A small-molecule ligand and the protein it binds are described below.
Small molecule (SMILES): CC(=O)N[C@@H]1[C@@H](O)[C@H](O)[C@@H](CO)O[C@H]1O

Binding-site contacts:
Ligand atom C6 contacts residue VAL191 of chain 1.D at 4.3 Å (hydrophobic).
Ligand atom C2 contacts residue ARG208 of chain 1.D at 4.2 Å.
Ligand atom C4 contacts residue ASN213 of chain 1.D at 4.3 Å.
Ligand atom C1 contacts residue ASN213 of chain 1.D at 1.4 Å.
Ligand atom O5 contacts residue ASN213 of chain 1.D at 2.5 Å (h-bond).
Ligand atom C5 contacts residue ARG208 of chain 1.D at 3.5 Å.
Ligand atom C1 contacts residue ARG208 of chain 1.D at 3.3 Å.
Ligand atom C7 contacts residue ASN213 of chain 1.D at 3.3 Å.
Ligand atom C4 contacts residue ARG208 of chain 1.D at 4.3 Å.
Ligand atom O6 contacts residue ARG208 of chain 1.D at 3.0 Å (salt-bridge).
Ligand atom O5 contacts residue ARG208 of chain 1.D at 2.4 Å (salt-bridge).
Ligand atom O6 contacts residue PRO192 of chain 1.D at 4.5 Å.
Ligand atom C6 contacts residue ARG208 of chain 1.D at 3.4 Å.
Ligand atom C8 contacts residue ASN213 of chain 1.D at 4.3 Å.
Ligand atom C3 contacts residue ASN213 of chain 1.D at 3.8 Å.
Ligand atom C6 contacts residue PRO192 of chain 1.D at 4.3 Å (hydrophobic).
Ligand atom N2 contacts residue ASN213 of chain 1.D at 2.7 Å (h-bond).
Ligand atom O7 contacts residue ASN213 of chain 1.D at 3.5 Å (h-bond).
Ligand atom C2 contacts residue ASN213 of chain 1.D at 2.4 Å.
Ligand atom C5 contacts residue ASN213 of chain 1.D at 3.8 Å.
Ligand atom C8 contacts residue THR214 of chain 1.D at 4.3 Å.

Sequence of chain 1.D:
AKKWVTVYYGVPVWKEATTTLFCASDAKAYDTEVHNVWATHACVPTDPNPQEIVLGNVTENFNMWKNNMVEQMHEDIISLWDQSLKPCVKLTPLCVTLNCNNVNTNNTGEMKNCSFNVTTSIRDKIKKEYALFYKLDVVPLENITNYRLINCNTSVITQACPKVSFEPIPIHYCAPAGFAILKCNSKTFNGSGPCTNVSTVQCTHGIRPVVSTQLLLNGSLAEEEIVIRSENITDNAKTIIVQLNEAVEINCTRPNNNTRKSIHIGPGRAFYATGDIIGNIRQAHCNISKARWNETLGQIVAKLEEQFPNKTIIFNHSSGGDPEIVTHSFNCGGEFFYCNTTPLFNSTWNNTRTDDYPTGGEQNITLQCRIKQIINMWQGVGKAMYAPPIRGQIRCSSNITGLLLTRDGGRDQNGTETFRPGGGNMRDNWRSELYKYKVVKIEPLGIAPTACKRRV